Binding-site contacts:
Ligand atom C3 contacts residue ALA218 of chain 1.B at 3.9 Å (hydrophobic).
Ligand atom C2 contacts residue GLN219 of chain 1.B at 4.1 Å.
Ligand atom C3 contacts residue GLN219 of chain 1.B at 4.2 Å.
Ligand atom C3 contacts residue ASN133 of chain 1.B at 3.5 Å.
Ligand atom O4 contacts residue ALA218 of chain 1.B at 3.5 Å.
Ligand atom C4 contacts residue PHE131 of chain 1.B at 3.9 Å (hydrophobic).
Ligand atom O4 contacts residue ALA218 of chain 1.B at 3.0 Å (h-bond).
Ligand atom O4 contacts residue TYR106 of chain 1.B at 4.1 Å.
Ligand atom C6 contacts residue GLY217 of chain 1.B at 4.0 Å.
Ligand atom C4 contacts residue ALA218 of chain 1.B at 4.1 Å (hydrophobic).
Ligand atom O6 contacts residue PHE131 of chain 1.B at 4.2 Å.
Ligand atom O6 contacts residue GLN219 of chain 1.B at 3.0 Å (h-bond).
Ligand atom O3 contacts residue ALA218 of chain 1.B at 3.5 Å.
Ligand atom C3 contacts residue PHE131 of chain 1.B at 3.6 Å (hydrophobic).
Ligand atom O4 contacts residue ASP89 of chain 1.B at 2.7 Å (salt-bridge).
Ligand atom C2 contacts residue ASN133 of chain 1.B at 4.2 Å.
Ligand atom C6 contacts residue GLN219 of chain 1.B at 4.1 Å.
Ligand atom O3 contacts residue TYR106 of chain 1.B at 3.8 Å.
Ligand atom O3 contacts residue GLN219 of chain 1.B at 3.2 Å (h-bond).
Ligand atom O3 contacts residue ASP89 of chain 1.B at 2.7 Å (salt-bridge).
Ligand atom C2 contacts residue ALA218 of chain 1.B at 4.1 Å (hydrophobic).
Ligand atom O5 contacts residue ALA218 of chain 1.B at 3.5 Å.
Ligand atom O3 contacts residue PHE131 of chain 1.B at 4.0 Å.
Ligand atom O6 contacts residue ALA222 of chain 1.B at 3.6 Å.
Ligand atom C5 contacts residue ALA218 of chain 1.B at 4.1 Å (hydrophobic).
Ligand atom O2 contacts residue ASN133 of chain 1.B at 3.6 Å (h-bond).
Ligand atom C4 contacts residue ASP89 of chain 1.B at 3.4 Å.
Ligand atom C5 contacts residue PHE131 of chain 1.B at 3.8 Å (hydrophobic).
Ligand atom O3 contacts residue GLY107 of chain 1.B at 3.1 Å (h-bond).
Ligand atom O2 contacts residue GLN219 of chain 1.B at 4.1 Å.
Ligand atom C6 contacts residue PHE131 of chain 1.B at 4.1 Å (hydrophobic).
Ligand atom C6 contacts residue ALA218 of chain 1.B at 3.7 Å (hydrophobic).
Ligand atom C3 contacts residue ASP89 of chain 1.B at 3.5 Å.
Ligand atom O4 contacts residue ALA88 of chain 1.B at 4.0 Å.
Ligand atom C1 contacts residue ALA218 of chain 1.B at 3.9 Å (hydrophobic).
Ligand atom O3 contacts residue ASN133 of chain 1.B at 3.0 Å (h-bond).
Ligand atom O4 contacts residue GLY217 of chain 1.B at 3.1 Å.
Ligand atom C4 contacts residue ALA88 of chain 1.B at 3.9 Å (hydrophobic).
Ligand atom C6 contacts residue ALA222 of chain 1.B at 3.6 Å (hydrophobic).
Ligand atom C6 contacts residue ALA88 of chain 1.B at 4.0 Å (hydrophobic).

Sequence of chain 1.B:
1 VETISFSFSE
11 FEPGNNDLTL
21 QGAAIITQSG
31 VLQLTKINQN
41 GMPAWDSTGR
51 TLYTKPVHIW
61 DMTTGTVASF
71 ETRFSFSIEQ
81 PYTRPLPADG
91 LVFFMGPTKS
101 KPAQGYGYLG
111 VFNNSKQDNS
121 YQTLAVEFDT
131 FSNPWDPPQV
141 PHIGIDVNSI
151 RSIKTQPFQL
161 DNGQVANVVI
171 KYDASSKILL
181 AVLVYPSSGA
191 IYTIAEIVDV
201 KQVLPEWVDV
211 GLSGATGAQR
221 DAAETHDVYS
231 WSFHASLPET

A small-molecule ligand and the protein it binds are described below.
Small molecule (SMILES): OC[C@H]1O[C@@H](O[C@H]2[C@H](O)[C@@H](O)[C@H](O)O[C@@H]2CO)[C@H](O)[C@@H](O)[C@H]1O